The small molecule below binds the protein below.
Small molecule (SMILES): CC(=O)N[C@@H]1[C@@H](O)[C@H](O)[C@@H](CO)O[C@H]1O

Sequence of chain 2.A:
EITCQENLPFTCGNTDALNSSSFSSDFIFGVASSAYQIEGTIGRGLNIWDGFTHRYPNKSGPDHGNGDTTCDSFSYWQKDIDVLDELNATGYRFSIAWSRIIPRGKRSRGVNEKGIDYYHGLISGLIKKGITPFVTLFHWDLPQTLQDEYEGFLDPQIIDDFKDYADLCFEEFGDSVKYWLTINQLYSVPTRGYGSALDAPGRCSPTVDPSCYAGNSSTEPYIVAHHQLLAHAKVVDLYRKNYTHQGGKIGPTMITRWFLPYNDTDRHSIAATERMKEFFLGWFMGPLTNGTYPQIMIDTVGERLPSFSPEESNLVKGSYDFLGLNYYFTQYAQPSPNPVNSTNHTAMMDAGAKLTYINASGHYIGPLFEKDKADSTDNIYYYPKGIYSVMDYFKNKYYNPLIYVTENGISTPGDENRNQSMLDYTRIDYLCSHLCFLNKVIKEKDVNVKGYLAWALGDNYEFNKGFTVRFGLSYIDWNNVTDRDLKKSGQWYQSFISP

Binding-site contacts:
Ligand atom N2 contacts residue LYS165 of chain 2.A at 3.8 Å.
Ligand atom O5 contacts residue ASN244 of chain 2.A at 2.3 Å (h-bond).
Ligand atom C7 contacts residue ASN244 of chain 2.A at 3.7 Å.
Ligand atom O7 contacts residue ASN244 of chain 2.A at 3.7 Å.
Ligand atom C2 contacts residue ASN244 of chain 2.A at 2.8 Å.
Ligand atom C8 contacts residue ASP239 of chain 2.A at 3.7 Å.
Ligand atom C5 contacts residue ASN244 of chain 2.A at 3.6 Å.
Ligand atom C7 contacts residue LEU240 of chain 2.A at 4.1 Å (hydrophobic).
Ligand atom C8 contacts residue LEU240 of chain 2.A at 3.4 Å (hydrophobic).
Ligand atom N2 contacts residue LEU240 of chain 2.A at 4.1 Å.
Ligand atom C8 contacts residue LYS165 of chain 2.A at 2.9 Å.
Ligand atom C7 contacts residue LYS165 of chain 2.A at 3.7 Å.
Ligand atom O7 contacts residue ASP239 of chain 2.A at 4.4 Å.
Ligand atom C1 contacts residue ASN244 of chain 2.A at 1.8 Å.
Ligand atom N2 contacts residue ASN244 of chain 2.A at 3.2 Å (h-bond).
Ligand atom O7 contacts residue LYS243 of chain 2.A at 4.1 Å.
Ligand atom C3 contacts residue ASN244 of chain 2.A at 4.0 Å.
Ligand atom C4 contacts residue ASN244 of chain 2.A at 4.3 Å.